A protein and the small-molecule ligand that binds it are described below.
Small molecule (SMILES): OC[C@H]1O[C@@H](O[C@@H]2[C@@H](O)[C@H](O)O[C@H](CO)[C@H]2O)[C@H](O)[C@@H](O)[C@@H]1O

Sequence of chain 1.B:
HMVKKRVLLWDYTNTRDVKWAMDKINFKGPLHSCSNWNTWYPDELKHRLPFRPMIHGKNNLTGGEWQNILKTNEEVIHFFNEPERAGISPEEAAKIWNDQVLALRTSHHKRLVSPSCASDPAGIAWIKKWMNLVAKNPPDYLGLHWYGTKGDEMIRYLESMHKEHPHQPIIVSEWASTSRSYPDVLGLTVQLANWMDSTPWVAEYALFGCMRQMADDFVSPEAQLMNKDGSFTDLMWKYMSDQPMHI

Binding-site contacts:
Ligand atom O2 contacts residue THR168 of chain 1.B at 3.8 Å.
Ligand atom O5 contacts residue GLY206 of chain 1.B at 3.9 Å.
Ligand atom O3 contacts residue THR168 of chain 1.B at 2.6 Å (h-bond).
Ligand atom O4 contacts residue LYS169 of chain 1.B at 4.5 Å.
Ligand atom O3 contacts residue ASP203 of chain 1.B at 3.5 Å (salt-bridge).
Ligand atom O4 contacts residue ASP171 of chain 1.B at 4.0 Å.
Ligand atom C4 contacts residue GLN210 of chain 1.B at 3.5 Å.
Ligand atom C3 contacts residue PRO202 of chain 1.B at 4.2 Å (hydrophobic).
Ligand atom C2 contacts residue THR168 of chain 1.B at 4.3 Å.
Ligand atom C4 contacts residue PRO202 of chain 1.B at 3.7 Å (hydrophobic).
Ligand atom O3 contacts residue LEU207 of chain 1.B at 3.9 Å.
Ligand atom O5 contacts residue PRO202 of chain 1.B at 4.4 Å.
Ligand atom C5 contacts residue GLY206 of chain 1.B at 4.4 Å.
Ligand atom O6 contacts residue PRO202 of chain 1.B at 4.3 Å.
Ligand atom O4 contacts residue GLY206 of chain 1.B at 3.9 Å.
Ligand atom C2 contacts residue LEU207 of chain 1.B at 4.4 Å (hydrophobic).
Ligand atom C5 contacts residue GLN210 of chain 1.B at 4.1 Å.
Ligand atom C3 contacts residue THR168 of chain 1.B at 3.9 Å.
Ligand atom O6 contacts residue GLY206 of chain 1.B at 4.4 Å.
Ligand atom C4 contacts residue GLY170 of chain 1.B at 4.1 Å.
Ligand atom C3 contacts residue ASP203 of chain 1.B at 4.2 Å.
Ligand atom O4 contacts residue GLN210 of chain 1.B at 2.7 Å (h-bond).
Ligand atom O4 contacts residue GLY170 of chain 1.B at 3.4 Å (h-bond).
Ligand atom O3 contacts residue GLY170 of chain 1.B at 3.1 Å (h-bond).
Ligand atom O6 contacts residue ILE266 of chain 1.B at 4.5 Å.
Ligand atom C6 contacts residue GLY206 of chain 1.B at 3.8 Å.
Ligand atom C3 contacts residue GLY170 of chain 1.B at 4.1 Å.
Ligand atom O3 contacts residue LYS169 of chain 1.B at 3.5 Å.
Ligand atom C4 contacts residue LEU207 of chain 1.B at 4.2 Å (hydrophobic).
Ligand atom O3 contacts residue PRO202 of chain 1.B at 3.8 Å.
Ligand atom C1 contacts residue ASP203 of chain 1.B at 4.1 Å.
Ligand atom O4 contacts residue PRO202 of chain 1.B at 4.2 Å.
Ligand atom O2 contacts residue ASP203 of chain 1.B at 2.6 Å (salt-bridge).
Ligand atom O5 contacts residue LEU207 of chain 1.B at 4.3 Å.
Ligand atom O3 contacts residue GLY206 of chain 1.B at 4.4 Å.
Ligand atom C2 contacts residue ASP203 of chain 1.B at 3.5 Å.
Ligand atom C6 contacts residue GLN210 of chain 1.B at 3.5 Å.
Ligand atom C6 contacts residue ILE266 of chain 1.B at 4.2 Å (hydrophobic).
Ligand atom C4 contacts residue GLY206 of chain 1.B at 4.3 Å.